Sequence of chain 1.E:
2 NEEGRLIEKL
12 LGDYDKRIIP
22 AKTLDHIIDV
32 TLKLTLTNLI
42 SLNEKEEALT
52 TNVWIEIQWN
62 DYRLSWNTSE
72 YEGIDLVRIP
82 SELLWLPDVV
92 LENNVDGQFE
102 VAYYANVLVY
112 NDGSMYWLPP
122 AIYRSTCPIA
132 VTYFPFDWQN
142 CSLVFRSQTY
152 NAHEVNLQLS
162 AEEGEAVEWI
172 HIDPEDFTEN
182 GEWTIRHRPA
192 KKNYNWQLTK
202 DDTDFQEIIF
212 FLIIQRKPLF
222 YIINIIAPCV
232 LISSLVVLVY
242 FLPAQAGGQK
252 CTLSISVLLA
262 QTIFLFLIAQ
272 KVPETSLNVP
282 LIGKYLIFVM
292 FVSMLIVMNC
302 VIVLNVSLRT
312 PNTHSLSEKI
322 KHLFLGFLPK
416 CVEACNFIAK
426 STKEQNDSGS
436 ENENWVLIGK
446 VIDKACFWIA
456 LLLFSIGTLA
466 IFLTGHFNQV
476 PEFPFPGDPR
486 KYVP

Binding-site contacts:
Ligand atom C8 contacts residue PRO476 of chain 1.E at 4.2 Å (hydrophobic).
Ligand atom C6 contacts residue PRO481 of chain 1.E at 3.7 Å (hydrophobic).
Ligand atom C8 contacts residue PHE478 of chain 1.E at 4.1 Å (hydrophobic).
Ligand atom C3 contacts residue PHE480 of chain 1.E at 3.7 Å (hydrophobic).
Ligand atom O3 contacts residue PHE480 of chain 1.E at 3.5 Å.
Ligand atom C8 contacts residue ILE210 of chain 1.E at 3.9 Å (hydrophobic).
Ligand atom O3 contacts residue TRP197 of chain 1.E at 4.1 Å.
Ligand atom O4 contacts residue PHE480 of chain 1.E at 4.2 Å.
Ligand atom C5 contacts residue ASN141 of chain 1.E at 3.7 Å.
Ligand atom C8 contacts residue ASN194 of chain 1.E at 3.4 Å.
Ligand atom O5 contacts residue ASN141 of chain 1.E at 2.4 Å (h-bond).
Ligand atom C8 contacts residue TRP139 of chain 1.E at 4.2 Å (hydrophobic).
Ligand atom O7 contacts residue TRP139 of chain 1.E at 3.6 Å.
Ligand atom N2 contacts residue ILE214 of chain 1.E at 4.1 Å.
Ligand atom O6 contacts residue PHE212 of chain 1.E at 3.5 Å.
Ligand atom C8 contacts residue ILE214 of chain 1.E at 4.1 Å (hydrophobic).
Ligand atom O5 contacts residue TRP197 of chain 1.E at 3.7 Å.
Ligand atom C7 contacts residue PHE212 of chain 1.E at 4.1 Å (hydrophobic).
Ligand atom O4 contacts residue TRP197 of chain 1.E at 4.0 Å.
Ligand atom O3 contacts residue PRO479 of chain 1.E at 4.0 Å.
Ligand atom O7 contacts residue PHE212 of chain 1.E at 3.6 Å.
Ligand atom C8 contacts residue PRO479 of chain 1.E at 3.3 Å (hydrophobic).
Ligand atom O7 contacts residue ASN141 of chain 1.E at 3.2 Å (h-bond).
Ligand atom O6 contacts residue PRO481 of chain 1.E at 3.3 Å.
Ligand atom C1 contacts residue ASN141 of chain 1.E at 1.4 Å.
Ligand atom O4 contacts residue PHE212 of chain 1.E at 4.1 Å.
Ligand atom O3 contacts residue PRO481 of chain 1.E at 3.5 Å.
Ligand atom C2 contacts residue ASN141 of chain 1.E at 2.5 Å.
Ligand atom C5 contacts residue PHE212 of chain 1.E at 3.5 Å (hydrophobic).
Ligand atom N2 contacts residue PRO479 of chain 1.E at 3.2 Å (h-bond).
Ligand atom N2 contacts residue ASN141 of chain 1.E at 2.9 Å (h-bond).
Ligand atom C3 contacts residue PRO479 of chain 1.E at 4.2 Å (hydrophobic).
Ligand atom O7 contacts residue LYS192 of chain 1.E at 3.4 Å.
Ligand atom C7 contacts residue ASN141 of chain 1.E at 3.2 Å.
Ligand atom O2 contacts residue TRP197 of chain 1.E at 3.5 Å.
Ligand atom C6 contacts residue TRP197 of chain 1.E at 3.9 Å (hydrophobic).
Ligand atom C7 contacts residue PRO479 of chain 1.E at 3.8 Å (hydrophobic).
Ligand atom C3 contacts residue ASN141 of chain 1.E at 3.8 Å.
Ligand atom C4 contacts residue TRP197 of chain 1.E at 3.8 Å (hydrophobic).
Ligand atom C6 contacts residue PHE212 of chain 1.E at 3.8 Å (hydrophobic).

This protein binds this small molecule.
Small molecule (SMILES): CC(=O)N[C@H]1[C@H](O[C@H]2[C@H](O)[C@@H](NC(C)=O)CO[C@@H]2CO)O[C@H](CO)[C@@H](O[C@@H]2O[C@H](CO[C@H]3O[C@H](CO[C@H]4O[C@H](CO)[C@@H](O)[C@H](O)[C@@H]4O)[C@@H](O)[C@H](O[C@H]4O[C@H](CO)[C@@H](O)[C@H](O)[C@@H]4O)[C@@H]3O)[C@@H](O)[C@H](O[C@H]3O[C@H](CO)[C@@H](O)[C@H](O)[C@@H]3O)[C@@H]2O)[C@@H]1O